Binding-site contacts:
Ligand atom O2 contacts residue ILE185 of chain 1.B at 3.3 Å.
Ligand atom O3 contacts residue ASN132 of chain 1.A at 3.3 Å (h-bond).
Ligand atom P1 contacts residue LYS350 of chain 1.B at 3.6 Å.
Ligand atom O3P contacts residue GLY391 of chain 1.B at 2.9 Å (h-bond).
Ligand atom O7 contacts residue LYS187 of chain 1.B at 3.3 Å (salt-bridge).
Ligand atom C3 contacts residue SER389 of chain 1.B at 3.3 Å.
Ligand atom O2 contacts residue KCX212 of chain 1.B at 3.0 Å (h-bond).
Ligand atom O3P contacts residue THR74 of chain 1.A at 3.5 Å (h-bond).
Ligand atom O1P contacts residue LYS187 of chain 1.B at 3.4 Å.
Ligand atom O5P contacts residue HIS342 of chain 1.B at 3.0 Å (h-bond).
Ligand atom O1 contacts residue LYS187 of chain 1.B at 3.2 Å.
Ligand atom O4 contacts residue SER389 of chain 1.B at 2.9 Å (h-bond).
Ligand atom O3 contacts residue KCX212 of chain 1.B at 2.9 Å (h-bond).
Ligand atom O6 contacts residue ASP214 of chain 1.B at 3.3 Å (salt-bridge).
Ligand atom O2P contacts residue GLY414 of chain 1.B at 2.9 Å (h-bond).
Ligand atom O6 contacts residue MG1 of chain 1.J at 2.0 Å.
Ligand atom O3 contacts residue MG1 of chain 1.J at 2.4 Å.
Ligand atom O6P contacts residue ARG309 of chain 1.B at 3.0 Å (salt-bridge).
Ligand atom O1P contacts residue THR74 of chain 1.A at 2.8 Å (h-bond).
Ligand atom C2 contacts residue MG1 of chain 1.J at 3.1 Å.
Ligand atom O6 contacts residue ASN132 of chain 1.A at 2.5 Å (h-bond).
Ligand atom C1 contacts residue SER389 of chain 1.B at 3.6 Å.
Ligand atom O3 contacts residue GLU215 of chain 1.B at 3.1 Å (salt-bridge).
Ligand atom O6 contacts residue GLU215 of chain 1.B at 3.0 Å (salt-bridge).
Ligand atom O6 contacts residue LYS189 of chain 1.B at 3.4 Å (salt-bridge).
Ligand atom O3 contacts residue HIS308 of chain 1.B at 2.9 Å (h-bond).
Ligand atom O5P contacts residue SER389 of chain 1.B at 3.3 Å (h-bond).
Ligand atom C contacts residue MG1 of chain 1.J at 2.9 Å.
Ligand atom C3 contacts residue MG1 of chain 1.J at 3.3 Å.
Ligand atom C5 contacts residue ASN132 of chain 1.A at 3.6 Å.
Ligand atom C contacts residue LYS187 of chain 1.B at 3.5 Å.
Ligand atom C3 contacts residue KCX212 of chain 1.B at 3.2 Å.
Ligand atom O2 contacts residue MG1 of chain 1.J at 2.7 Å.
Ligand atom O4 contacts residue GLY390 of chain 1.B at 3.2 Å.
Ligand atom O3P contacts residue LYS350 of chain 1.B at 2.6 Å (salt-bridge).
Ligand atom O4P contacts residue ARG309 of chain 1.B at 3.0 Å (salt-bridge).
Ligand atom O1P contacts residue GLY415 of chain 1.B at 3.1 Å (h-bond).
Ligand atom O2 contacts residue LYS187 of chain 1.B at 3.7 Å.
Ligand atom C contacts residue ASN132 of chain 1.A at 3.3 Å.
Ligand atom O7 contacts residue LYS350 of chain 1.B at 3.1 Å (salt-bridge).

Sequence of chain 1.A:
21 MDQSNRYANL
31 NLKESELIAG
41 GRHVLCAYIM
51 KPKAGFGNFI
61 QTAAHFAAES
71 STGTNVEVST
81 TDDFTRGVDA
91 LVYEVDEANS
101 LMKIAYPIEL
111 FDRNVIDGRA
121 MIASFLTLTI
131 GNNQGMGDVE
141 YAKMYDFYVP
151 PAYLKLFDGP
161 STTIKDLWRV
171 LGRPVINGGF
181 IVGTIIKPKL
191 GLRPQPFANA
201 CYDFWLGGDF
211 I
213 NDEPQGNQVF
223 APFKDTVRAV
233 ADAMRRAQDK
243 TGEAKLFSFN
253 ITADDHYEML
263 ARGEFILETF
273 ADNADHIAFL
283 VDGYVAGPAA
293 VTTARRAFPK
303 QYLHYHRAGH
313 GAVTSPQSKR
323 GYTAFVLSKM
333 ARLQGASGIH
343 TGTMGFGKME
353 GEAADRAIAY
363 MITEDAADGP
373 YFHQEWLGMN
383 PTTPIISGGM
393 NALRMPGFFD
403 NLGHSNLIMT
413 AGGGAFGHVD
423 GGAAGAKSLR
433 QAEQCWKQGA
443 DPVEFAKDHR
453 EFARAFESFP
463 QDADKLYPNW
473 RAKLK

The protein below binds the small molecule below.
Small molecule (SMILES): O=C(O)[C@@](O)(COP(=O)(O)O)[C@H](O)[C@H](O)COP(=O)(O)O

Sequence of chain 1.B:
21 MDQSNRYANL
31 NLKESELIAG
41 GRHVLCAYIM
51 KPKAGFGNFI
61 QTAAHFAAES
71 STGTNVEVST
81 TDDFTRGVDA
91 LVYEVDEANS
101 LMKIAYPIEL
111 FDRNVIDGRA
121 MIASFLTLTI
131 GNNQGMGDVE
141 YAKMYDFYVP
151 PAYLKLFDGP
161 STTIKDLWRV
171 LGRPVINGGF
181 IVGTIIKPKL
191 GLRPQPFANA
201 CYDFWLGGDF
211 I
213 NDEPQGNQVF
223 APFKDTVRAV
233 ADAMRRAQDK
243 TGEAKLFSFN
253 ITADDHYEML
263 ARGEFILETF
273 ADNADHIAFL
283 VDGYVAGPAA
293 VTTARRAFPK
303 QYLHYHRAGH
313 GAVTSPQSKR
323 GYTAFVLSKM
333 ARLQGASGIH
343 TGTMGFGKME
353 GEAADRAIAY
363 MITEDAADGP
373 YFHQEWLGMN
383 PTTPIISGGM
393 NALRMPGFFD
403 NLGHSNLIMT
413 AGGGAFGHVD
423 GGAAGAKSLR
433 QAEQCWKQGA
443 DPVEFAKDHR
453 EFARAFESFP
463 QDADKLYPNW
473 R